Binding-site contacts:
Ligand atom O5 contacts residue GLU1420 of chain 1.A at 4.2 Å.
Ligand atom C8 contacts residue THR556 of chain 1.A at 4.2 Å.
Ligand atom C5 contacts residue GLU1420 of chain 1.A at 4.5 Å.
Ligand atom C6 contacts residue GLU1420 of chain 1.A at 3.6 Å.
Ligand atom C7 contacts residue ASN1683 of chain 1.A at 2.9 Å.
Ligand atom N2 contacts residue ASN1683 of chain 1.A at 2.9 Å (h-bond).
Ligand atom C3 contacts residue ASN1683 of chain 1.A at 3.8 Å.
Ligand atom O5 contacts residue ASN1683 of chain 1.A at 2.4 Å (h-bond).
Ligand atom C7 contacts residue ARG593 of chain 1.A at 4.4 Å.
Ligand atom C8 contacts residue GLU552 of chain 1.A at 3.5 Å.
Ligand atom C8 contacts residue ARG593 of chain 1.A at 4.3 Å.
Ligand atom C8 contacts residue ASN1683 of chain 1.A at 4.2 Å.
Ligand atom C1 contacts residue ASN1683 of chain 1.A at 1.4 Å.
Ligand atom O7 contacts residue ASN1683 of chain 1.A at 2.5 Å (h-bond).
Ligand atom C5 contacts residue ASN1683 of chain 1.A at 3.7 Å.
Ligand atom C2 contacts residue ASN1683 of chain 1.A at 2.5 Å.
Ligand atom C4 contacts residue ASN1683 of chain 1.A at 4.2 Å.

Sequence of chain 1.A:
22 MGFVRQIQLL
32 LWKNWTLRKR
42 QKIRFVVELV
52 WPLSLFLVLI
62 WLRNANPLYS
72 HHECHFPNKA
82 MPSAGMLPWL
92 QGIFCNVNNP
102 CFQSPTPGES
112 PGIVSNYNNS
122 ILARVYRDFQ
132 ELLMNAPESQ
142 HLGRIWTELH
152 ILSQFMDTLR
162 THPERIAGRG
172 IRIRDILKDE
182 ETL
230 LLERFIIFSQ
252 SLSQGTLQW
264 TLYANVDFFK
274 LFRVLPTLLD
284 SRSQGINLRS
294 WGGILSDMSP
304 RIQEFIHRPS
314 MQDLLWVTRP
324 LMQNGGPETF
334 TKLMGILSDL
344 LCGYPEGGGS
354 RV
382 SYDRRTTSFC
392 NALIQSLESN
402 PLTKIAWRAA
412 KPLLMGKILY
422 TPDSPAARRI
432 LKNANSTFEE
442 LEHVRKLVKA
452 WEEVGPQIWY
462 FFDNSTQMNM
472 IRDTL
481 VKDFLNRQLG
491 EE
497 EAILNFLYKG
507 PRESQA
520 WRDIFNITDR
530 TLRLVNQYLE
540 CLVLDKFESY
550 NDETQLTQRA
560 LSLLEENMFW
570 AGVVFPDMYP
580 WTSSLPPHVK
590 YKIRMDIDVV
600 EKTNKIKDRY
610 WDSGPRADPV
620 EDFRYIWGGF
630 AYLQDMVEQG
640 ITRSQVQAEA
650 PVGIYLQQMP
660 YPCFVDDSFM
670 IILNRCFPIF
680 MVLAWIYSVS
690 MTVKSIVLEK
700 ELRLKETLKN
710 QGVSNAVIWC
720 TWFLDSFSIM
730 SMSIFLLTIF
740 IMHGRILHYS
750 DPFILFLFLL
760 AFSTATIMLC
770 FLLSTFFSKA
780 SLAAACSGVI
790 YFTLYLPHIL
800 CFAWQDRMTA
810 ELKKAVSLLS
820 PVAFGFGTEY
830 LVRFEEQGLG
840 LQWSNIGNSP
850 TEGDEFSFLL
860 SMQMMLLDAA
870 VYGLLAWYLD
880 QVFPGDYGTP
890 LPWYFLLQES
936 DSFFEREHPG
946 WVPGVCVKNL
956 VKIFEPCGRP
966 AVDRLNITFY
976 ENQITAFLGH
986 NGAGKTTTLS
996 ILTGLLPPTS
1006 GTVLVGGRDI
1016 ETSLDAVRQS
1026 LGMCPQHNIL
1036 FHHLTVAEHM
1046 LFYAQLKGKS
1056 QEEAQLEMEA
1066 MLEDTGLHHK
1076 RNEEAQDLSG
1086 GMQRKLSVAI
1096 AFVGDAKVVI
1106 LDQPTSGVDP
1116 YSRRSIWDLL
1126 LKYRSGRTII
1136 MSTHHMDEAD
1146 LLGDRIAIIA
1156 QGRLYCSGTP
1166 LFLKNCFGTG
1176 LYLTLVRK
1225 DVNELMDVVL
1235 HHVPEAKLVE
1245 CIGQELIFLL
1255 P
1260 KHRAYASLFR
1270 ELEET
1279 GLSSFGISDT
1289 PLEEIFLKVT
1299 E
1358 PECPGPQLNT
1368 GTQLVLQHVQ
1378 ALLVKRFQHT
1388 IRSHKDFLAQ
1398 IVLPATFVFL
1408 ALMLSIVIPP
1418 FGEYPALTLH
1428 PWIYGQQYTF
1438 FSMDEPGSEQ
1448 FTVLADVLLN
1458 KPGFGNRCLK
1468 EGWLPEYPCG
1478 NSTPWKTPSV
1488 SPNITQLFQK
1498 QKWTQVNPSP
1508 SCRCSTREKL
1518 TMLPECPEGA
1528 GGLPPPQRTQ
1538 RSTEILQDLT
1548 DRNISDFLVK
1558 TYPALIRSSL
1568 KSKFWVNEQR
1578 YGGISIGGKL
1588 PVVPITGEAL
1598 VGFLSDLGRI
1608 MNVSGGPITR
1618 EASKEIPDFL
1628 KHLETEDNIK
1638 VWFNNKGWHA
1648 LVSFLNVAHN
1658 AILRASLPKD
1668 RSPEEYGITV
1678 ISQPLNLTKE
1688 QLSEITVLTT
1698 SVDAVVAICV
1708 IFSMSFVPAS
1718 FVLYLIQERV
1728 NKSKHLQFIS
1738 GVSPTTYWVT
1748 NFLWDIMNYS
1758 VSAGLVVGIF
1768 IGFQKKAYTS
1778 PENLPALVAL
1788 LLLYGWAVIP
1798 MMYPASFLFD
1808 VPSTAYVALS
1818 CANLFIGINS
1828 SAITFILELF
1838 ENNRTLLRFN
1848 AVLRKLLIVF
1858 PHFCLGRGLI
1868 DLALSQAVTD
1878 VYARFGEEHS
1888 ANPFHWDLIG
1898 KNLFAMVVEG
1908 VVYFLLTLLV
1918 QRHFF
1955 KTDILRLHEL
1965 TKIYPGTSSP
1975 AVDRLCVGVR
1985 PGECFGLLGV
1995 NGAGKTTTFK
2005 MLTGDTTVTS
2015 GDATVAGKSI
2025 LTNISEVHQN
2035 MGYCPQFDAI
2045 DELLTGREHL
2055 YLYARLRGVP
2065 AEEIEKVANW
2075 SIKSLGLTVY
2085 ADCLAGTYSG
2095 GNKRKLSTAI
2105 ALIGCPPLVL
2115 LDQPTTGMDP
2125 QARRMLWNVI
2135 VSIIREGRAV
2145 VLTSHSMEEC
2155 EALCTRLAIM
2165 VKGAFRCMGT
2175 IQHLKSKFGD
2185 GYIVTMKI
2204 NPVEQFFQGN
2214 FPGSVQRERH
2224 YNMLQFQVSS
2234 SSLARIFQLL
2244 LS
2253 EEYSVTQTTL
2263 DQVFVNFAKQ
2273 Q

This protein binds this small molecule.
Small molecule (SMILES): CC(=O)N[C@@H]1[C@@H](O)[C@H](O)[C@@H](CO)O[C@H]1O